Sequence of chain 1.A:
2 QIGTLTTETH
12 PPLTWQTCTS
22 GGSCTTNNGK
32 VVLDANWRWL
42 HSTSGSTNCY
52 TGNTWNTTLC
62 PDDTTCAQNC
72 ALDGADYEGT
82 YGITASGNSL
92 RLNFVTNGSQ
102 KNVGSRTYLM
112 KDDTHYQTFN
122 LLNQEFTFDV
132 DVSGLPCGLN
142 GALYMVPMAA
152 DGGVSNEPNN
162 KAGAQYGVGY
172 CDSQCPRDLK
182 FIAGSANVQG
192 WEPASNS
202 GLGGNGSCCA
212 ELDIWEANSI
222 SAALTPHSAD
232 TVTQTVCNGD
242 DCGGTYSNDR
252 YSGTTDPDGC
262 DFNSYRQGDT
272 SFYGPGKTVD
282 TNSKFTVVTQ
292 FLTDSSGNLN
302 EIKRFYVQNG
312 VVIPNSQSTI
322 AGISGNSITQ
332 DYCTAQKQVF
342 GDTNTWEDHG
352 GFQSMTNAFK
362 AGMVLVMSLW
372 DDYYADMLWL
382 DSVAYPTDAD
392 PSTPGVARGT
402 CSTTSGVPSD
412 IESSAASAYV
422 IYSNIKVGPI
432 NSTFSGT

This protein binds this small molecule.
Small molecule (SMILES): OC[C@H]1O[C@@H](O[C@H]2[C@H](O)[C@@H](O)[C@H](O)O[C@@H]2CO)[C@H](O)[C@@H](O)[C@@H]1O

Binding-site contacts:
Ligand atom O3 contacts residue ARG251 of chain 1.A at 3.6 Å (salt-bridge).
Ligand atom O1 contacts residue ARG267 of chain 1.A at 3.5 Å (salt-bridge).
Ligand atom O6 contacts residue TRP380 of chain 1.A at 3.6 Å.
Ligand atom O2 contacts residue ASP259 of chain 1.A at 2.7 Å (salt-bridge).
Ligand atom O1 contacts residue ARG399 of chain 1.A at 3.0 Å (salt-bridge).
Ligand atom O3 contacts residue TYR386 of chain 1.A at 4.0 Å.
Ligand atom O6 contacts residue THR246 of chain 1.A at 3.0 Å (h-bond).
Ligand atom O6 contacts residue ARG399 of chain 1.A at 2.9 Å (salt-bridge).
Ligand atom O4 contacts residue ASP259 of chain 1.A at 3.7 Å.
Ligand atom O3 contacts residue PRO258 of chain 1.A at 4.0 Å.
Ligand atom O5 contacts residue ARG399 of chain 1.A at 3.3 Å (salt-bridge).
Ligand atom C6 contacts residue ARG251 of chain 1.A at 3.9 Å.
Ligand atom O4 contacts residue ARG251 of chain 1.A at 3.9 Å.
Ligand atom C1 contacts residue ARG251 of chain 1.A at 4.0 Å.
Ligand atom C1 contacts residue ARG267 of chain 1.A at 4.1 Å.
Ligand atom C1 contacts residue ARG399 of chain 1.A at 3.7 Å.
Ligand atom O6 contacts residue ARG251 of chain 1.A at 3.0 Å (salt-bridge).
Ligand atom C1 contacts residue ASP343 of chain 1.A at 3.9 Å.
Ligand atom C3 contacts residue PRO258 of chain 1.A at 4.2 Å (hydrophobic).
Ligand atom C6 contacts residue TRP380 of chain 1.A at 3.9 Å (hydrophobic).
Ligand atom C5 contacts residue ARG399 of chain 1.A at 4.0 Å.
Ligand atom C6 contacts residue ARG399 of chain 1.A at 3.8 Å.
Ligand atom C2 contacts residue PRO258 of chain 1.A at 3.5 Å (hydrophobic).
Ligand atom C2 contacts residue ASP259 of chain 1.A at 3.5 Å.
Ligand atom O5 contacts residue ARG251 of chain 1.A at 3.1 Å (salt-bridge).
Ligand atom O3 contacts residue GLN175 of chain 1.A at 3.6 Å (h-bond).
Ligand atom C3 contacts residue ASP259 of chain 1.A at 3.9 Å.
Ligand atom C2 contacts residue TYR386 of chain 1.A at 4.0 Å (hydrophobic).
Ligand atom C4 contacts residue GLN175 of chain 1.A at 3.9 Å.
Ligand atom C5 contacts residue ARG251 of chain 1.A at 3.9 Å.
Ligand atom C6 contacts residue ARG267 of chain 1.A at 3.9 Å.
Ligand atom O3 contacts residue HIS228 of chain 1.A at 3.5 Å.
Ligand atom C5 contacts residue TRP380 of chain 1.A at 3.8 Å (hydrophobic).
Ligand atom O6 contacts residue GLN175 of chain 1.A at 4.0 Å.
Ligand atom O1 contacts residue ASP343 of chain 1.A at 3.5 Å (salt-bridge).
Ligand atom O4 contacts residue TRP380 of chain 1.A at 3.6 Å.
Ligand atom C6 contacts residue ASP262 of chain 1.A at 4.0 Å.
Ligand atom O5 contacts residue ARG267 of chain 1.A at 3.7 Å.
Ligand atom O2 contacts residue HIS228 of chain 1.A at 4.0 Å.
Ligand atom O6 contacts residue TYR375 of chain 1.A at 4.2 Å.